Sequence of chain 1.B:
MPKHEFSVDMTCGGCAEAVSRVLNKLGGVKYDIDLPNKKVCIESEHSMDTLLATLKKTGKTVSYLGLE

The protein below binds the small molecule below.
Small molecule (SMILES): OC[C@H]1O[C@@](CO)(O[C@H]2O[C@H](CO)[C@@H](O)[C@H](O)[C@H]2O)[C@@H](O)[C@@H]1O

Binding-site contacts:
Ligand atom O2 contacts residue SO41 of chain 1.F at 2.8 Å (h-bond).
Ligand atom O4 contacts residue THR11 of chain 1.A at 2.9 Å (h-bond).
Ligand atom O6 contacts residue GLY14 of chain 1.B at 3.4 Å (h-bond).
Ligand atom C2 contacts residue SO41 of chain 1.F at 3.6 Å.
Ligand atom O6 contacts residue CYS12 of chain 1.B at 3.9 Å.
Ligand atom C5 contacts residue THR11 of chain 1.A at 3.7 Å.
Ligand atom C6 contacts residue GLY13 of chain 1.B at 4.3 Å.
Ligand atom O6 contacts residue THR11 of chain 1.A at 3.6 Å.
Ligand atom C6 contacts residue CYS12 of chain 1.B at 3.9 Å (hydrophobic).
Ligand atom C1 contacts residue SO41 of chain 1.F at 3.8 Å.
Ligand atom O1 contacts residue SO41 of chain 1.F at 4.3 Å.
Ligand atom C6 contacts residue THR11 of chain 1.A at 3.5 Å.
Ligand atom C1 contacts residue SO41 of chain 1.F at 3.4 Å.
Ligand atom C4 contacts residue THR11 of chain 1.A at 3.6 Å.
Ligand atom O6 contacts residue CYS12 of chain 1.B at 3.7 Å.
Ligand atom O6 contacts residue GLY13 of chain 1.B at 3.5 Å (h-bond).
Ligand atom O2 contacts residue SO41 of chain 1.F at 4.2 Å.
Ligand atom C2 contacts residue SO41 of chain 1.F at 4.3 Å.

Sequence of chain 1.A:
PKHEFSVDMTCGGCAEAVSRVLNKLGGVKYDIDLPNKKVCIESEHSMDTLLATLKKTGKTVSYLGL